Binding-site contacts:
Ligand atom O2 contacts residue LYS212 of chain 1.A at 3.7 Å.
Ligand atom C3 contacts residue TYR213 of chain 1.A at 3.5 Å (hydrophobic).
Ligand atom C5 contacts residue TYR213 of chain 1.A at 4.0 Å (hydrophobic).
Ligand atom C2 contacts residue TYR213 of chain 1.A at 4.3 Å (hydrophobic).
Ligand atom C4 contacts residue TYR213 of chain 1.A at 4.3 Å (hydrophobic).

This small molecule binds to this protein.
Small molecule (SMILES): CCCCCCCC(=O)O

Sequence of chain 1.A:
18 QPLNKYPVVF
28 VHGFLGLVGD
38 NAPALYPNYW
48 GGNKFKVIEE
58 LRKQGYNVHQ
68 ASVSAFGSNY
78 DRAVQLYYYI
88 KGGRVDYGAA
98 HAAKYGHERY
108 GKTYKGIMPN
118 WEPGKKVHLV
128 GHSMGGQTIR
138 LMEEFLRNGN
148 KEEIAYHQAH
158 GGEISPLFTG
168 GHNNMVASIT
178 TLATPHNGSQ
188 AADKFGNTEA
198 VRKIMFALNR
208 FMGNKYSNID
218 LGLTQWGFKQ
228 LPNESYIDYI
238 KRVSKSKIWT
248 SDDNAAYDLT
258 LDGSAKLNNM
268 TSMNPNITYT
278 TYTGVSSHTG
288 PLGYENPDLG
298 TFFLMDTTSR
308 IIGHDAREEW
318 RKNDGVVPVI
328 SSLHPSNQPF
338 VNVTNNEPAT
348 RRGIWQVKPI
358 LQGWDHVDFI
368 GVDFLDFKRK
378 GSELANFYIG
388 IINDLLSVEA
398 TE